The small molecule below binds the protein below.
Small molecule (SMILES): O=C(O)c1cccc2ccsc12

Sequence of chain 1.A:
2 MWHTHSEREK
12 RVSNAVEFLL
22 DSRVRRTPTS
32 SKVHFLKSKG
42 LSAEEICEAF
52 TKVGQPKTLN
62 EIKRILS

Binding-site contacts:
Ligand atom S contacts residue LYS64 of chain 1.A at 3.9 Å.
Ligand atom C2 contacts residue LYS64 of chain 1.A at 3.9 Å.
Ligand atom O1 contacts residue ALA44 of chain 1.A at 2.9 Å (h-bond).
Ligand atom O1 contacts residue SER43 of chain 1.A at 3.8 Å.
Ligand atom O contacts residue SER43 of chain 1.A at 4.0 Å.
Ligand atom C contacts residue ALA44 of chain 1.A at 3.4 Å (hydrophobic).
Ligand atom C7 contacts residue LYS64 of chain 1.A at 3.7 Å.
Ligand atom C1 contacts residue ALA44 of chain 1.A at 3.8 Å (hydrophobic).
Ligand atom O1 contacts residue LYS38 of chain 1.A at 2.7 Å (salt-bridge).
Ligand atom C5 contacts residue LYS64 of chain 1.A at 3.6 Å.
Ligand atom C4 contacts residue LYS64 of chain 1.A at 3.6 Å.
Ligand atom C6 contacts residue LYS64 of chain 1.A at 3.5 Å.
Ligand atom C1 contacts residue LYS64 of chain 1.A at 4.2 Å.
Ligand atom O1 contacts residue LEU67 of chain 1.A at 4.0 Å.
Ligand atom C7 contacts residue SER68 of chain 1.A at 3.7 Å.
Ligand atom C8 contacts residue ALA44 of chain 1.A at 4.0 Å (hydrophobic).
Ligand atom C8 contacts residue LYS64 of chain 1.A at 4.0 Å.
Ligand atom C8 contacts residue LEU67 of chain 1.A at 4.1 Å (hydrophobic).
Ligand atom C3 contacts residue LYS64 of chain 1.A at 3.6 Å.
Ligand atom C7 contacts residue LEU67 of chain 1.A at 4.2 Å (hydrophobic).
Ligand atom C contacts residue LYS38 of chain 1.A at 3.6 Å.
Ligand atom C contacts residue SER43 of chain 1.A at 4.4 Å.
Ligand atom C6 contacts residue SER68 of chain 1.A at 3.7 Å.
Ligand atom O contacts residue LYS38 of chain 1.A at 4.2 Å.
Ligand atom O contacts residue ALA44 of chain 1.A at 3.5 Å (h-bond).